Sequence of chain 1.A:
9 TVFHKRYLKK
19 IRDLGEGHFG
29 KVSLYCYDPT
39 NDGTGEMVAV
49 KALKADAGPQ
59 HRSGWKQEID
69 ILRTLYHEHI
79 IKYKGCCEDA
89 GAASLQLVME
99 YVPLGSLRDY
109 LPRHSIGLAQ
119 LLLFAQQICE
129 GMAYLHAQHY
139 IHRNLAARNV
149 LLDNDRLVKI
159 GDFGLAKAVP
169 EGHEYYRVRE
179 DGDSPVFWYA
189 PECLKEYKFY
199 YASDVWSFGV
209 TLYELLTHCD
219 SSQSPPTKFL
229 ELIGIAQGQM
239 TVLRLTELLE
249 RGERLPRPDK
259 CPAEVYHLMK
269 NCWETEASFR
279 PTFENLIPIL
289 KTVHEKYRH

Binding-site contacts:
Ligand atom O22 contacts residue LEU22 of chain 1.A at 3.4 Å.
Ligand atom C23 contacts residue VAL100 of chain 1.A at 3.7 Å (hydrophobic).
Ligand atom N3 contacts residue VAL100 of chain 1.A at 3.2 Å (h-bond).
Ligand atom CL1 contacts residue LEU22 of chain 1.A at 3.6 Å.
Ligand atom CL1 contacts residue VAL30 of chain 1.A at 3.5 Å.
Ligand atom C1 contacts residue LEU149 of chain 1.A at 3.7 Å (hydrophobic).
Ligand atom O9 contacts residue VAL30 of chain 1.A at 3.9 Å.
Ligand atom C2 contacts residue ALA47 of chain 1.A at 3.6 Å (hydrophobic).
Ligand atom C17 contacts residue GLU24 of chain 1.A at 3.2 Å.
Ligand atom C6 contacts residue LEU149 of chain 1.A at 3.6 Å (hydrophobic).
Ligand atom C4 contacts residue VAL100 of chain 1.A at 3.4 Å (hydrophobic).
Ligand atom N18 contacts residue ARG146 of chain 1.A at 3.4 Å.
Ligand atom C21 contacts residue VAL100 of chain 1.A at 3.6 Å (hydrophobic).
Ligand atom N7 contacts residue LEU149 of chain 1.A at 3.5 Å.
Ligand atom C13 contacts residue ASN147 of chain 1.A at 4.0 Å.
Ligand atom C21 contacts residue GLY103 of chain 1.A at 3.5 Å.
Ligand atom C23 contacts residue TYR99 of chain 1.A at 3.7 Å (hydrophobic).
Ligand atom C2 contacts residue VAL100 of chain 1.A at 3.7 Å (hydrophobic).
Ligand atom N18 contacts residue GLU24 of chain 1.A at 3.2 Å (salt-bridge).
Ligand atom C23 contacts residue GLY103 of chain 1.A at 3.6 Å.
Ligand atom C17 contacts residue ASN147 of chain 1.A at 3.8 Å.
Ligand atom C25 contacts residue TYR99 of chain 1.A at 3.4 Å (hydrophobic).
Ligand atom C24 contacts residue PRO101 of chain 1.A at 3.8 Å (hydrophobic).
Ligand atom CL2 contacts residue ASP160 of chain 1.A at 3.4 Å.
Ligand atom CL1 contacts residue GLY23 of chain 1.A at 3.5 Å.
Ligand atom C13 contacts residue GLU24 of chain 1.A at 3.6 Å.
Ligand atom C14 contacts residue GLU24 of chain 1.A at 3.4 Å.
Ligand atom N3 contacts residue TYR99 of chain 1.A at 3.9 Å.
Ligand atom C2 contacts residue GLU98 of chain 1.A at 3.8 Å.
Ligand atom C25 contacts residue ARG20 of chain 1.A at 3.5 Å.
Ligand atom C24 contacts residue GLY103 of chain 1.A at 3.9 Å.
Ligand atom N20 contacts residue VAL100 of chain 1.A at 2.7 Å (h-bond).
Ligand atom C5 contacts residue LEU149 of chain 1.A at 3.7 Å (hydrophobic).
Ligand atom N20 contacts residue TYR99 of chain 1.A at 3.6 Å.
Ligand atom C12 contacts residue ASN147 of chain 1.A at 3.1 Å.
Ligand atom C21 contacts residue TYR99 of chain 1.A at 3.9 Å (hydrophobic).
Ligand atom N20 contacts residue GLY103 of chain 1.A at 3.6 Å.
Ligand atom C23 contacts residue PRO101 of chain 1.A at 3.4 Å (hydrophobic).
Ligand atom CL2 contacts residue GLY159 of chain 1.A at 3.5 Å.
Ligand atom C12 contacts residue ARG146 of chain 1.A at 3.5 Å.

This small molecule binds to this protein.
Small molecule (SMILES): N#Cc1cc(Cl)c(C(=O)Nc2ccnc(NC(=O)C3CC3)c2)c(Cl)c1